Binding-site contacts:
Ligand atom O34 contacts residue TYR119 of chain 1.A at 2.6 Å (h-bond).
Ligand atom C38 contacts residue VAL137 of chain 1.A at 3.8 Å (hydrophobic).
Ligand atom C9 contacts residue LEU126 of chain 1.A at 3.7 Å (hydrophobic).
Ligand atom F42 contacts residue CYS81 of chain 1.A at 3.8 Å.
Ligand atom F43 contacts residue VAL60 of chain 1.A at 3.5 Å.
Ligand atom F43 contacts residue ALA55 of chain 1.A at 3.5 Å.
Ligand atom F42 contacts residue CYS80 of chain 1.A at 3.1 Å.
Ligand atom C4 contacts residue PHE78 of chain 1.A at 3.5 Å (hydrophobic).
Ligand atom C13 contacts residue MET135 of chain 1.A at 3.5 Å (hydrophobic).
Ligand atom C19 contacts residue THR84 of chain 1.A at 3.5 Å.
Ligand atom C40 contacts residue LEU52 of chain 1.A at 3.7 Å (hydrophobic).
Ligand atom C11 contacts residue PHE123 of chain 1.A at 3.7 Å (hydrophobic).
Ligand atom C37 contacts residue VAL137 of chain 1.A at 3.8 Å (hydrophobic).
Ligand atom C1 contacts residue SER85 of chain 1.A at 3.5 Å.
Ligand atom C1 contacts residue TYR119 of chain 1.A at 3.3 Å (hydrophobic).
Ligand atom C5 contacts residue HIS245 of chain 1.A at 3.7 Å.
Ligand atom F42 contacts residue THR84 of chain 1.A at 3.5 Å.
Ligand atom C30 contacts residue MET135 of chain 1.A at 3.8 Å (hydrophobic).
Ligand atom N35 contacts residue MET135 of chain 1.A at 3.4 Å.
Ligand atom O37 contacts residue MET135 of chain 1.A at 3.6 Å (h-bond).
Ligand atom C1 contacts residue HIS245 of chain 1.A at 3.6 Å.
Ligand atom O33 contacts residue TYR269 of chain 1.A at 2.7 Å (h-bond).
Ligand atom O33 contacts residue TYR119 of chain 1.A at 3.3 Å (h-bond).
Ligand atom O35 contacts residue CYS80 of chain 1.A at 3.6 Å.
Ligand atom O37 contacts residue LEU126 of chain 1.A at 3.8 Å.
Ligand atom C16 contacts residue CYS81 of chain 1.A at 3.6 Å (hydrophobic).
Ligand atom O34 contacts residue SER85 of chain 1.A at 2.6 Å (h-bond).
Ligand atom C30 contacts residue MET160 of chain 1.A at 3.7 Å (hydrophobic).
Ligand atom O33 contacts residue HIS245 of chain 1.A at 2.7 Å (h-bond).
Ligand atom C2 contacts residue SER85 of chain 1.A at 3.7 Å.
Ligand atom C15 contacts residue CYS81 of chain 1.A at 3.6 Å (hydrophobic).
Ligand atom C14 contacts residue VAL137 of chain 1.A at 3.5 Å (hydrophobic).
Ligand atom C1 contacts residue TYR269 of chain 1.A at 3.8 Å (hydrophobic).
Ligand atom C12 contacts residue CYS81 of chain 1.A at 3.8 Å (hydrophobic).
Ligand atom O1 contacts residue THR84 of chain 1.A at 3.7 Å.
Ligand atom C15 contacts residue VAL137 of chain 1.A at 3.6 Å (hydrophobic).
Ligand atom C14 contacts residue CYS81 of chain 1.A at 3.8 Å (hydrophobic).
Ligand atom C36 contacts residue CYS80 of chain 1.A at 3.8 Å (hydrophobic).
Ligand atom C3 contacts residue HIS245 of chain 1.A at 3.7 Å.
Ligand atom C4 contacts residue CYS81 of chain 1.A at 3.6 Å (hydrophobic).

Sequence of chain 1.A:
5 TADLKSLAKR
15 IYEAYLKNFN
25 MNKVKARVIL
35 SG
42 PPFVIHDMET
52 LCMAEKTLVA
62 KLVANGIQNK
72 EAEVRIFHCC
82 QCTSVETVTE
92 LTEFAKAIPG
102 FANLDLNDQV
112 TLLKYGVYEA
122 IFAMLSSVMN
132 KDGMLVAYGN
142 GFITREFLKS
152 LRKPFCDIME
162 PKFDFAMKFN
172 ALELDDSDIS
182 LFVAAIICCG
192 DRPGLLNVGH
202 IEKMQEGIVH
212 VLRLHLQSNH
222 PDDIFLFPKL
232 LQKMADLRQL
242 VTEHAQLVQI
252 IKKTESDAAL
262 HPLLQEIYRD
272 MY

The small molecule below binds the protein below.
Small molecule (SMILES): CC[C@@H](Cc1ccc(OC)c(C(=O)NCc2ccc(Oc3ccc(F)cc3)c(F)c2)c1)C(=O)O